A protein and the small-molecule ligand that binds it are described below.
Small molecule (SMILES): Nc1nc2c(ncn2[C@@H]2O[C@H](CO[P](=O)(O)C[P](=O)(O)OP(=O)(O)O)[C@@H](O)[C@H]2O)c(=O)[nH]1

Sequence of chain 55.B:
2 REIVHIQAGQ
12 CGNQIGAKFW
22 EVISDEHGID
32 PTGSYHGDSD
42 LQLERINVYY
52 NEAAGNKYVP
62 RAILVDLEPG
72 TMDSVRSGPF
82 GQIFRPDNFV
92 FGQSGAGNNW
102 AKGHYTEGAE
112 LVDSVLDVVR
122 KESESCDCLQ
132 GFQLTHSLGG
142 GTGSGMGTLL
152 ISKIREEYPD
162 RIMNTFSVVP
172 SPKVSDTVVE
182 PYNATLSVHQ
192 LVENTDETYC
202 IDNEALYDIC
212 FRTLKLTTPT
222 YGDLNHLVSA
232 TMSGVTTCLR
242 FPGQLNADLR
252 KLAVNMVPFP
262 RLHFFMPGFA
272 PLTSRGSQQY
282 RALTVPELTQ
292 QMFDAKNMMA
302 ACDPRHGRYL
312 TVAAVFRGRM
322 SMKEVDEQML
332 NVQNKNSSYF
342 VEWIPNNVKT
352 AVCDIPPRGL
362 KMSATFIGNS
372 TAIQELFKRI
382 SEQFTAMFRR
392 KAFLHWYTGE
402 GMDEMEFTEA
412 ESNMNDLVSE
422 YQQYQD

Binding-site contacts:
Ligand atom O3B contacts residue MG1 of chain 55.F at 3.8 Å.
Ligand atom O2B contacts residue GLY144 of chain 55.B at 2.7 Å (h-bond).
Ligand atom O3B contacts residue GLY142 of chain 55.B at 3.5 Å (h-bond).
Ligand atom N2 contacts residue ASN204 of chain 55.B at 2.6 Å (h-bond).
Ligand atom C6 contacts residue ASN226 of chain 55.B at 3.3 Å.
Ligand atom O2B contacts residue THR143 of chain 55.B at 2.7 Å (h-bond).
Ligand atom C6 contacts residue TYR222 of chain 55.B at 3.7 Å (hydrophobic).
Ligand atom O1B contacts residue GLY10 of chain 55.B at 3.7 Å.
Ligand atom C4' contacts residue SER138 of chain 55.B at 3.2 Å.
Ligand atom O1B contacts residue MG1 of chain 55.F at 2.4 Å.
Ligand atom O1G contacts residue ALA97 of chain 55.B at 3.0 Å (h-bond).
Ligand atom O2A contacts residue GLN11 of chain 55.B at 3.5 Å (h-bond).
Ligand atom N1 contacts residue TYR222 of chain 55.B at 3.2 Å.
Ligand atom O2G contacts residue GLY142 of chain 55.B at 3.0 Å (h-bond).
Ligand atom O1B contacts residue GLN11 of chain 55.B at 3.2 Å (h-bond).
Ligand atom O3G contacts residue MG1 of chain 55.F at 2.5 Å.
Ligand atom C2 contacts residue ASN204 of chain 55.B at 3.4 Å.
Ligand atom PG contacts residue GLY142 of chain 55.B at 3.9 Å.
Ligand atom PB contacts residue GLY10 of chain 55.B at 3.9 Å.
Ligand atom O2G contacts residue ASN99 of chain 55.B at 2.9 Å (h-bond).
Ligand atom N3 contacts residue VAL169 of chain 55.B at 3.8 Å.
Ligand atom O2A contacts residue CYS12 of chain 55.B at 3.3 Å (h-bond).
Ligand atom O6 contacts residue TYR222 of chain 55.B at 3.8 Å.
Ligand atom O6 contacts residue ASN226 of chain 55.B at 3.1 Å (h-bond).
Ligand atom N3 contacts residue ASN204 of chain 55.B at 3.0 Å (h-bond).
Ligand atom O3B contacts residue THR143 of chain 55.B at 3.1 Å (h-bond).
Ligand atom O4' contacts residue SER138 of chain 55.B at 3.3 Å (h-bond).
Ligand atom PB contacts residue MG1 of chain 55.F at 3.7 Å.
Ligand atom C2 contacts residue TYR222 of chain 55.B at 3.5 Å (hydrophobic).
Ligand atom C2 contacts residue ASN226 of chain 55.B at 3.6 Å.
Ligand atom O2B contacts residue GLY10 of chain 55.B at 3.2 Å.
Ligand atom C6 contacts residue GLN15 of chain 55.B at 3.6 Å.
Ligand atom O1A contacts residue GLN11 of chain 55.B at 3.1 Å.
Ligand atom N2 contacts residue ASN226 of chain 55.B at 2.9 Å (h-bond).
Ligand atom PG contacts residue MG1 of chain 55.F at 3.5 Å.
Ligand atom PB contacts residue THR143 of chain 55.B at 3.3 Å.
Ligand atom O3' contacts residue GLU181 of chain 55.B at 3.3 Å (salt-bridge).
Ligand atom O1G contacts residue THR143 of chain 55.B at 3.4 Å.
Ligand atom N1 contacts residue ASN226 of chain 55.B at 2.7 Å (h-bond).
Ligand atom O6 contacts residue GLN15 of chain 55.B at 2.5 Å (h-bond).